Sequence of chain 1.B:
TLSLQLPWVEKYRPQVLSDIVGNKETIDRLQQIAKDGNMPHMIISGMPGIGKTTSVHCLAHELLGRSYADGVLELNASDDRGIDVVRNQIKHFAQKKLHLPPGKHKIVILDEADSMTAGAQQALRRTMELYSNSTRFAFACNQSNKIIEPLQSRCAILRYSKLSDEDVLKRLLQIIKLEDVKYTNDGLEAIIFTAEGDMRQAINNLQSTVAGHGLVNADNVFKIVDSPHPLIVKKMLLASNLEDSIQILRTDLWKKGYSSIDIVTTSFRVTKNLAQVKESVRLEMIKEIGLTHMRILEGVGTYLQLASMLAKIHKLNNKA

Sequence of chain 1.C:
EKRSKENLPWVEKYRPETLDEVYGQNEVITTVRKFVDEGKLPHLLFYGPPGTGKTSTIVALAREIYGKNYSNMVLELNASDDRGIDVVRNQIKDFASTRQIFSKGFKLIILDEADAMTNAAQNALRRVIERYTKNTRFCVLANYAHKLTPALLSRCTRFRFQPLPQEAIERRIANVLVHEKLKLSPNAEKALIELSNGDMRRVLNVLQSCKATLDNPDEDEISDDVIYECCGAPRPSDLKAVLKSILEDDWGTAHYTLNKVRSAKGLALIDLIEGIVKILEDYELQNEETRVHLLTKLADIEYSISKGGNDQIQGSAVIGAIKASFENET

This protein binds this small molecule.
Small molecule (SMILES): Nc1ncnc2c1ncn2[C@@H]1O[C@H](COP(=O)(O)OP(=O)(O)OP(O)(O)=S)[C@@H](O)[C@H]1O

Binding-site contacts:
Ligand atom O2A contacts residue GLY54 of chain 1.B at 3.2 Å.
Ligand atom O1A contacts residue THR56 of chain 1.B at 3.4 Å.
Ligand atom O1B contacts residue MG1 of chain 1.P at 2.2 Å.
Ligand atom C6 contacts residue VAL24 of chain 1.B at 3.4 Å (hydrophobic).
Ligand atom O2G contacts residue MG1 of chain 1.P at 2.1 Å.
Ligand atom O2A contacts residue THR57 of chain 1.B at 3.3 Å.
Ligand atom O2A contacts residue LYS55 of chain 1.B at 3.4 Å (salt-bridge).
Ligand atom C8 contacts residue MET202 of chain 1.B at 3.5 Å (hydrophobic).
Ligand atom O1B contacts residue THR56 of chain 1.B at 3.2 Å.
Ligand atom O1A contacts residue ARG203 of chain 1.B at 3.5 Å (salt-bridge).
Ligand atom N1 contacts residue VAL24 of chain 1.B at 3.1 Å (h-bond).
Ligand atom C5' contacts residue ARG203 of chain 1.B at 3.5 Å.
Ligand atom O3G contacts residue LYS55 of chain 1.B at 2.8 Å (salt-bridge).
Ligand atom C6 contacts residue ILE23 of chain 1.B at 3.5 Å (hydrophobic).
Ligand atom O3' contacts residue VAL12 of chain 1.B at 2.2 Å (h-bond).
Ligand atom PG contacts residue MG1 of chain 1.P at 3.6 Å.
Ligand atom S1G contacts residue ARG203 of chain 1.B at 2.7 Å (salt-bridge).
Ligand atom N1 contacts residue ILE23 of chain 1.B at 3.5 Å.
Ligand atom N6 contacts residue ILE23 of chain 1.B at 3.3 Å.
Ligand atom O3G contacts residue ASN145 of chain 1.B at 2.3 Å (h-bond).
Ligand atom C8 contacts residue GLY52 of chain 1.B at 3.2 Å.
Ligand atom O2' contacts residue PRO17 of chain 1.B at 3.2 Å.
Ligand atom N7 contacts residue GLY54 of chain 1.B at 3.1 Å (h-bond).
Ligand atom S1G contacts residue ARG160 of chain 1.C at 3.0 Å (salt-bridge).
Ligand atom O3A contacts residue ARG203 of chain 1.B at 3.4 Å (salt-bridge).
Ligand atom O2B contacts residue LYS55 of chain 1.B at 2.6 Å (salt-bridge).
Ligand atom N9 contacts residue MET202 of chain 1.B at 3.4 Å.
Ligand atom C8 contacts residue GLY54 of chain 1.B at 3.6 Å.
Ligand atom C3' contacts residue VAL12 of chain 1.B at 3.3 Å (hydrophobic).
Ligand atom S1G contacts residue PRO51 of chain 1.B at 3.6 Å.
Ligand atom N6 contacts residue VAL24 of chain 1.B at 2.3 Å (h-bond).
Ligand atom C5' contacts residue ARG16 of chain 1.B at 3.4 Å.
Ligand atom N7 contacts residue GLY52 of chain 1.B at 3.4 Å (h-bond).
Ligand atom O1A contacts residue ARG16 of chain 1.B at 3.6 Å (salt-bridge).
Ligand atom PB contacts residue MG1 of chain 1.P at 3.6 Å.
Ligand atom O3B contacts residue GLY52 of chain 1.B at 3.0 Å (h-bond).
Ligand atom O2B contacts residue GLY54 of chain 1.B at 3.0 Å (h-bond).
Ligand atom O3B contacts residue LYS55 of chain 1.B at 3.3 Å (salt-bridge).
Ligand atom N7 contacts residue ILE53 of chain 1.B at 3.2 Å.
Ligand atom C4 contacts residue MET202 of chain 1.B at 3.5 Å (hydrophobic).